This protein binds this small molecule.
Small molecule (SMILES): Cc1cc(CCCCCOc2ccc(C3=NCCO3)cc2)on1

Sequence of chain 1.C:
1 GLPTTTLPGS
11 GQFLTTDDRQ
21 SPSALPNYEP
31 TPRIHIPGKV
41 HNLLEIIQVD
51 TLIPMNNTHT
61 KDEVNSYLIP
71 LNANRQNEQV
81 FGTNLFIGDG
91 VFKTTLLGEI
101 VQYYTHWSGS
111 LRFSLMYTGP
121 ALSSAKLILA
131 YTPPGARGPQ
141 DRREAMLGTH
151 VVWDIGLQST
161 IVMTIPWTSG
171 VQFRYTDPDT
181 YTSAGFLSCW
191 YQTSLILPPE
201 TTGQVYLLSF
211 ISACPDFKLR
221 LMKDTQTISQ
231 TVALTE

Binding-site contacts:
Ligand atom C6B contacts residue TYR128 of chain 1.A at 3.3 Å (hydrophobic).
Ligand atom N3A contacts residue PHE186 of chain 1.A at 4.0 Å.
Ligand atom C4B contacts residue TYR152 of chain 1.A at 3.8 Å (hydrophobic).
Ligand atom C5C contacts residue VAL191 of chain 1.A at 3.8 Å (hydrophobic).
Ligand atom C2A contacts residue PHE186 of chain 1.A at 3.3 Å (hydrophobic).
Ligand atom C5B contacts residue TYR128 of chain 1.A at 4.0 Å (hydrophobic).
Ligand atom C1C contacts residue LEU106 of chain 1.A at 3.8 Å (hydrophobic).
Ligand atom C4C contacts residue VAL191 of chain 1.A at 3.0 Å (hydrophobic).
Ligand atom C5 contacts residue LEU106 of chain 1.A at 3.8 Å (hydrophobic).
Ligand atom N3A contacts residue ALA24 of chain 1.C at 3.8 Å.
Ligand atom O1A contacts residue PHE186 of chain 1.A at 3.0 Å.
Ligand atom C2B contacts residue VAL188 of chain 1.A at 3.5 Å (hydrophobic).
Ligand atom C2C contacts residue TYR197 of chain 1.A at 3.7 Å (hydrophobic).
Ligand atom C3B contacts residue VAL188 of chain 1.A at 3.8 Å (hydrophobic).
Ligand atom C4 contacts residue LEU106 of chain 1.A at 3.9 Å (hydrophobic).
Ligand atom C4C contacts residue VAL188 of chain 1.A at 3.7 Å (hydrophobic).
Ligand atom C5A contacts residue VAL176 of chain 1.A at 3.6 Å (hydrophobic).
Ligand atom C1B contacts residue VAL188 of chain 1.A at 3.8 Å (hydrophobic).
Ligand atom C4 contacts residue TYR197 of chain 1.A at 3.8 Å (hydrophobic).
Ligand atom C3C contacts residue TYR128 of chain 1.A at 3.4 Å (hydrophobic).
Ligand atom O1 contacts residue LEU106 of chain 1.A at 3.8 Å.
Ligand atom C1B contacts residue ILE104 of chain 1.A at 4.0 Å (hydrophobic).
Ligand atom C5B contacts residue PHE186 of chain 1.A at 3.9 Å (hydrophobic).
Ligand atom C4A contacts residue PRO174 of chain 1.A at 3.1 Å (hydrophobic).
Ligand atom O1 contacts residue MET221 of chain 1.A at 3.9 Å.
Ligand atom C5A contacts residue PHE186 of chain 1.A at 3.5 Å (hydrophobic).
Ligand atom O1B contacts residue TYR128 of chain 1.A at 3.4 Å (h-bond).
Ligand atom N3A contacts residue PRO174 of chain 1.A at 3.7 Å.
Ligand atom C6B contacts residue ILE104 of chain 1.A at 3.6 Å (hydrophobic).
Ligand atom C3B contacts residue TYR152 of chain 1.A at 3.7 Å (hydrophobic).
Ligand atom N3A contacts residue TYR152 of chain 1.A at 3.5 Å.
Ligand atom C2C contacts residue MET221 of chain 1.A at 4.0 Å (hydrophobic).
Ligand atom O1B contacts residue ILE104 of chain 1.A at 3.9 Å.
Ligand atom C4B contacts residue PHE186 of chain 1.A at 3.6 Å (hydrophobic).
Ligand atom N2 contacts residue LEU106 of chain 1.A at 3.8 Å.
Ligand atom C2A contacts residue TYR152 of chain 1.A at 3.6 Å (hydrophobic).
Ligand atom C5A contacts residue ALA150 of chain 1.A at 3.6 Å (hydrophobic).
Ligand atom C1B contacts residue TYR128 of chain 1.A at 3.6 Å (hydrophobic).
Ligand atom C1C contacts residue TYR128 of chain 1.A at 3.7 Å (hydrophobic).
Ligand atom C5B contacts residue MET224 of chain 1.A at 3.8 Å (hydrophobic).

Sequence of chain 1.A:
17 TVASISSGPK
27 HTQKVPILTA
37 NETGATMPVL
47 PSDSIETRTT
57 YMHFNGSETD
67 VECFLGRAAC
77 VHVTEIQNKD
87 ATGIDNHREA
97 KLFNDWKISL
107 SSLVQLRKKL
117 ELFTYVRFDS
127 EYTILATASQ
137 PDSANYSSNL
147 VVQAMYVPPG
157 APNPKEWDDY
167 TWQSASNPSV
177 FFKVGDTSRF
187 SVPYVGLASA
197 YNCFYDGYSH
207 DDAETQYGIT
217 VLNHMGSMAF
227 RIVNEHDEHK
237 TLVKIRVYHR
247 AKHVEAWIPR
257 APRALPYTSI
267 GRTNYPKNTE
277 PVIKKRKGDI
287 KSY